The protein below binds the small molecule below.
Small molecule (SMILES): CC(=O)N[C@@H]1[C@@H](O)[C@H](O)[C@@H](CO)O[C@H]1O

Binding-site contacts:
Ligand atom N2 contacts residue ASN16 of chain 1.G at 2.9 Å (h-bond).
Ligand atom C7 contacts residue ASN16 of chain 1.G at 3.9 Å.
Ligand atom C3 contacts residue ASN16 of chain 1.G at 3.8 Å.
Ligand atom O5 contacts residue THR18 of chain 1.G at 4.3 Å.
Ligand atom O6 contacts residue THR18 of chain 1.G at 3.5 Å.
Ligand atom O7 contacts residue ASN16 of chain 1.G at 4.4 Å.
Ligand atom C2 contacts residue ASN16 of chain 1.G at 2.5 Å.
Ligand atom C1 contacts residue ASN16 of chain 1.G at 1.4 Å.
Ligand atom C4 contacts residue ASN16 of chain 1.G at 4.2 Å.
Ligand atom C5 contacts residue ASN16 of chain 1.G at 3.7 Å.
Ligand atom O5 contacts residue ASN16 of chain 1.G at 2.4 Å (h-bond).

Sequence of chain 1.G:
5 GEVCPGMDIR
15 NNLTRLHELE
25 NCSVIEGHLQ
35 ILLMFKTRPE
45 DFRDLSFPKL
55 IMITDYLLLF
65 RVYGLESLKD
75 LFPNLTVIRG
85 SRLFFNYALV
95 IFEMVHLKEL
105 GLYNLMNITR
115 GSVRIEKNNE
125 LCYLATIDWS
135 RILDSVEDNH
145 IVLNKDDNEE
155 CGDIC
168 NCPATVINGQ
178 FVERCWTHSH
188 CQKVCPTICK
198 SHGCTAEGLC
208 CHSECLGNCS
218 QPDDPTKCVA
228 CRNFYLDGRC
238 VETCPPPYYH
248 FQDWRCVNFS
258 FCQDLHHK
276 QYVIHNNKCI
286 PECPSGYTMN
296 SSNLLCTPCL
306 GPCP